A small-molecule ligand and the protein it binds are described below.
Small molecule (SMILES): CC(=O)N[C@@H]1[C@@H](O)[C@H](O)[C@@H](CO)O[C@H]1O

Sequence of chain 1.C:
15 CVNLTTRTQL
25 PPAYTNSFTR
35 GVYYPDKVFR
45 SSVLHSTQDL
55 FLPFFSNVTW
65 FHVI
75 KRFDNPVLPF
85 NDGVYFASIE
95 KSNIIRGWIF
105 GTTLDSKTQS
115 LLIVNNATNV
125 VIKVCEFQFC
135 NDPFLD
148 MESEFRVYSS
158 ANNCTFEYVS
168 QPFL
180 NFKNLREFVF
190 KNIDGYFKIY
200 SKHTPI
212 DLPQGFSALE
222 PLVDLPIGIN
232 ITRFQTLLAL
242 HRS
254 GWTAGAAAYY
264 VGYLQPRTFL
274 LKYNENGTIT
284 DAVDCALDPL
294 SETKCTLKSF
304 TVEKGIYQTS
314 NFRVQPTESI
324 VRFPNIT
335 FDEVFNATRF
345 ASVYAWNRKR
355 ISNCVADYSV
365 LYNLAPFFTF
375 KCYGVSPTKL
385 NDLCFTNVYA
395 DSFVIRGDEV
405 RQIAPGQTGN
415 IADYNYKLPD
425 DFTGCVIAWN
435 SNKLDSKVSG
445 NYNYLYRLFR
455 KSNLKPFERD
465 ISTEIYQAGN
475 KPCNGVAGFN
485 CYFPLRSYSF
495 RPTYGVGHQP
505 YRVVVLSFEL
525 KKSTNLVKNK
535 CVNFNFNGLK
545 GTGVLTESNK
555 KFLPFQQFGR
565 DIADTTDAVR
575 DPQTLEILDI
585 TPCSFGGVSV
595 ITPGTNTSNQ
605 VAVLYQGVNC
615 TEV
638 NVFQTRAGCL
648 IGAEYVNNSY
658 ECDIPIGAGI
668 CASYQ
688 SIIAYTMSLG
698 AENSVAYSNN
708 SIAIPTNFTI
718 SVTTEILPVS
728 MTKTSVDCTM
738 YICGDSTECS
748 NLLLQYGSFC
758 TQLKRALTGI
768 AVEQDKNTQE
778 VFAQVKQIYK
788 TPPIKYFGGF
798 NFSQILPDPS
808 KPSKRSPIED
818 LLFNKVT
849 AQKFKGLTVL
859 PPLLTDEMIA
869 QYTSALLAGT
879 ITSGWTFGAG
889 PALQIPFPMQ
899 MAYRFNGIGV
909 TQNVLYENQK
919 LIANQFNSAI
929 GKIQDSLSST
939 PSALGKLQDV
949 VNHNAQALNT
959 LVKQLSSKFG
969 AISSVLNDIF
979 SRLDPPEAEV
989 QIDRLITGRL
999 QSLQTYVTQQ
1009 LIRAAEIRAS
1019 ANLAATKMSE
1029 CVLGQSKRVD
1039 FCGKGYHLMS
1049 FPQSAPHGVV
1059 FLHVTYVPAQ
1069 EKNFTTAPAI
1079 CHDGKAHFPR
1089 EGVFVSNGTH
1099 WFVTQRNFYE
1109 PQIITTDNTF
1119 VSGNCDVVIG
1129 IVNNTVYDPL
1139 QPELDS

Binding-site contacts:
Ligand atom O6 contacts residue SER110 of chain 1.C at 3.8 Å.
Ligand atom O6 contacts residue ASN160 of chain 1.C at 3.5 Å (h-bond).
Ligand atom O7 contacts residue GLN132 of chain 1.C at 3.6 Å.
Ligand atom C5 contacts residue ASN160 of chain 1.C at 3.6 Å.
Ligand atom O6 contacts residue LYS111 of chain 1.C at 3.7 Å.
Ligand atom C2 contacts residue ASN159 of chain 1.C at 2.5 Å.
Ligand atom N2 contacts residue ASN159 of chain 1.C at 2.9 Å (h-bond).
Ligand atom O7 contacts residue SER157 of chain 1.C at 3.7 Å.
Ligand atom O7 contacts residue SER110 of chain 1.C at 4.0 Å.
Ligand atom C7 contacts residue ASN159 of chain 1.C at 3.1 Å.
Ligand atom C1 contacts residue ASN160 of chain 1.C at 4.3 Å.
Ligand atom C7 contacts residue SER157 of chain 1.C at 4.3 Å.
Ligand atom C3 contacts residue ASN159 of chain 1.C at 3.8 Å.
Ligand atom O6 contacts residue GLU130 of chain 1.C at 3.3 Å (salt-bridge).
Ligand atom O5 contacts residue GLU130 of chain 1.C at 4.2 Å.
Ligand atom C8 contacts residue SER157 of chain 1.C at 3.7 Å.
Ligand atom C1 contacts residue ASN159 of chain 1.C at 1.4 Å.
Ligand atom O5 contacts residue ASN159 of chain 1.C at 2.4 Å (h-bond).
Ligand atom C4 contacts residue ASN159 of chain 1.C at 4.2 Å.
Ligand atom C8 contacts residue ASN159 of chain 1.C at 4.2 Å.
Ligand atom O7 contacts residue ASN159 of chain 1.C at 2.9 Å (h-bond).
Ligand atom O5 contacts residue SER110 of chain 1.C at 3.9 Å.
Ligand atom O5 contacts residue ASN160 of chain 1.C at 3.7 Å.
Ligand atom C6 contacts residue ASN160 of chain 1.C at 3.7 Å.
Ligand atom C5 contacts residue ASN159 of chain 1.C at 3.7 Å.